Binding-site contacts:
Ligand atom O5 contacts residue ASN19 of chain 50.P at 2.9 Å (h-bond).
Ligand atom C2 contacts residue ASN19 of chain 50.P at 3.6 Å.
Ligand atom C7 contacts residue TYR17 of chain 50.P at 4.3 Å (hydrophobic).
Ligand atom O7 contacts residue ALA18 of chain 50.P at 4.3 Å.
Ligand atom C8 contacts residue TYR17 of chain 50.P at 3.4 Å (hydrophobic).
Ligand atom C3 contacts residue ASN19 of chain 50.P at 4.4 Å.
Ligand atom C7 contacts residue ALA18 of chain 50.P at 4.4 Å (hydrophobic).
Ligand atom C8 contacts residue ALA18 of chain 50.P at 4.0 Å (hydrophobic).
Ligand atom C5 contacts residue ASN19 of chain 50.P at 3.6 Å.
Ligand atom C1 contacts residue ASN19 of chain 50.P at 2.3 Å.
Ligand atom N2 contacts residue ASN19 of chain 50.P at 4.0 Å.

This protein binds this small molecule.
Small molecule (SMILES): CC(=O)N[C@H]1[C@H](O[C@H]2[C@H](O)[C@@H](NC(C)=O)CO[C@@H]2CO)O[C@H](CO)[C@@H](O)[C@@H]1O

Sequence of chain 50.P:
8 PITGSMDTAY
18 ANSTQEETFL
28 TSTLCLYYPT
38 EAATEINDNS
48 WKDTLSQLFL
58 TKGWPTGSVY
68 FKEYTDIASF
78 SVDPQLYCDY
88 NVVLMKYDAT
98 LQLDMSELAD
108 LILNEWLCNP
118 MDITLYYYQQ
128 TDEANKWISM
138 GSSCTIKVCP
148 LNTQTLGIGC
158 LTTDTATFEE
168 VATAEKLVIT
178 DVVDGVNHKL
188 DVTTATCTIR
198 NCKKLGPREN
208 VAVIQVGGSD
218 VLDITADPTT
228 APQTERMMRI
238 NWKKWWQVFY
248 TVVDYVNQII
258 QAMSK